A small-molecule ligand and the protein it binds are described below.
Small molecule (SMILES): CC(=O)N[C@H]1[C@H](O[C@H]2[C@H](O)[C@@H](NC(C)=O)CO[C@@H]2CO)O[C@H](CO)[C@@H](O[C@@H]2O[C@H](CO)[C@@H](O)[C@H](O)[C@@H]2O)[C@@H]1O

Binding-site contacts:
Ligand atom C1 contacts residue ASN88 of chain 1.A at 1.4 Å.
Ligand atom O7 contacts residue ASN65 of chain 1.A at 3.5 Å (h-bond).
Ligand atom O5 contacts residue GLU87 of chain 1.A at 4.3 Å.
Ligand atom C3 contacts residue ASN88 of chain 1.A at 3.7 Å.
Ligand atom C8 contacts residue GLU67 of chain 1.A at 3.6 Å.
Ligand atom C4 contacts residue ASN88 of chain 1.A at 4.1 Å.
Ligand atom O7 contacts residue GLY89 of chain 1.A at 3.9 Å.
Ligand atom O7 contacts residue ARG221 of chain 1.A at 3.4 Å (salt-bridge).
Ligand atom C8 contacts residue ARG221 of chain 1.A at 4.4 Å.
Ligand atom O4 contacts residue ASP222 of chain 1.A at 3.9 Å.
Ligand atom C7 contacts residue ASN88 of chain 1.A at 3.1 Å.
Ligand atom O7 contacts residue CYS91 of chain 1.A at 4.3 Å.
Ligand atom C8 contacts residue ASN88 of chain 1.A at 4.4 Å.
Ligand atom C2 contacts residue ASN88 of chain 1.A at 2.4 Å.
Ligand atom O7 contacts residue ASN88 of chain 1.A at 2.9 Å (h-bond).
Ligand atom C8 contacts residue SER137 of chain 1.A at 4.0 Å.
Ligand atom O5 contacts residue ARG221 of chain 1.A at 4.1 Å.
Ligand atom C3 contacts residue ARG221 of chain 1.A at 3.7 Å.
Ligand atom C7 contacts residue GLU67 of chain 1.A at 4.2 Å.
Ligand atom O6 contacts residue GLU87 of chain 1.A at 3.5 Å (salt-bridge).
Ligand atom C7 contacts residue ASN65 of chain 1.A at 3.8 Å.
Ligand atom C7 contacts residue ARG221 of chain 1.A at 3.5 Å.
Ligand atom C4 contacts residue ARG221 of chain 1.A at 4.1 Å.
Ligand atom N2 contacts residue GLU67 of chain 1.A at 4.0 Å.
Ligand atom N2 contacts residue ARG221 of chain 1.A at 3.5 Å (salt-bridge).
Ligand atom C5 contacts residue ASN88 of chain 1.A at 3.6 Å.
Ligand atom O5 contacts residue ASN88 of chain 1.A at 2.3 Å (h-bond).
Ligand atom C6 contacts residue ARG221 of chain 1.A at 4.2 Å.
Ligand atom C8 contacts residue SER135 of chain 1.A at 4.0 Å.
Ligand atom C6 contacts residue GLU87 of chain 1.A at 4.0 Å.
Ligand atom O3 contacts residue ARG221 of chain 1.A at 2.8 Å (salt-bridge).
Ligand atom C2 contacts residue ARG221 of chain 1.A at 3.5 Å.
Ligand atom C8 contacts residue ASN65 of chain 1.A at 3.0 Å.
Ligand atom N2 contacts residue ASN88 of chain 1.A at 2.9 Å (h-bond).
Ligand atom C8 contacts residue CYS91 of chain 1.A at 4.4 Å (hydrophobic).

Sequence of chain 1.A:
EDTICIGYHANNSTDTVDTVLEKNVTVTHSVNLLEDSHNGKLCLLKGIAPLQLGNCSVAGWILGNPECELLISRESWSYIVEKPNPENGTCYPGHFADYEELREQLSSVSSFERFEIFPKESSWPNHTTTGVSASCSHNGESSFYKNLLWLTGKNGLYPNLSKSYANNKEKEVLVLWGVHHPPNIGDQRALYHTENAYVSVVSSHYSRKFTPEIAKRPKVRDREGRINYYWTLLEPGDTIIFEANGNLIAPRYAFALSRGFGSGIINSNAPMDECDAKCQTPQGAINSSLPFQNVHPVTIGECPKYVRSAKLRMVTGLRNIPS